Sequence of chain 1.FA:
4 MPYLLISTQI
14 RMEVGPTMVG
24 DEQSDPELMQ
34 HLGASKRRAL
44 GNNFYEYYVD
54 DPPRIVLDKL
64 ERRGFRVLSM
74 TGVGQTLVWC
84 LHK

Sequence of chain 1.L:
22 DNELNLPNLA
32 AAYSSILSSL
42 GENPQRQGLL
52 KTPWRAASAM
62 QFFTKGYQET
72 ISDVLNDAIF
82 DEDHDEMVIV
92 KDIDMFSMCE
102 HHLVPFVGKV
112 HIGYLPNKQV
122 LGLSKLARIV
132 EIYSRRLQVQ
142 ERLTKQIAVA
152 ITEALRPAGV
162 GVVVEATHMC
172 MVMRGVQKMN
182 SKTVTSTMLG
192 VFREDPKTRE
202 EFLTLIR

Sequence of chain 1.EA:
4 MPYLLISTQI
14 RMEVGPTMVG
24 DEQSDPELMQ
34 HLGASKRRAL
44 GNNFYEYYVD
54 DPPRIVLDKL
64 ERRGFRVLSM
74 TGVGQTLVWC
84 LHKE

Binding-site contacts:
Ligand atom CD2 contacts residue VAL76 of chain 1.FA at 3.5 Å (hydrophobic).
Ligand atom OXT contacts residue THR79 of chain 1.FA at 2.8 Å (h-bond).
Ligand atom OXT contacts residue GLN78 of chain 1.FA at 2.9 Å (h-bond).
Ligand atom O contacts residue GLU195 of chain 1.L at 3.8 Å.
Ligand atom C contacts residue THR79 of chain 1.FA at 3.6 Å.
Ligand atom N contacts residue GLU195 of chain 1.L at 2.9 Å (salt-bridge).
Ligand atom CE1 contacts residue MET15 of chain 1.EA at 3.7 Å (hydrophobic).
Ligand atom CB contacts residue GLN78 of chain 1.EA at 3.5 Å.
Ligand atom O contacts residue PRO197 of chain 1.L at 3.5 Å.
Ligand atom CE1 contacts residue ILE13 of chain 1.EA at 3.8 Å (hydrophobic).
Ligand atom O contacts residue GLN78 of chain 1.EA at 3.0 Å (h-bond).
Ligand atom CG contacts residue ILE13 of chain 1.EA at 3.3 Å (hydrophobic).
Ligand atom CE2 contacts residue GLN78 of chain 1.EA at 3.6 Å.
Ligand atom CZ contacts residue ILE13 of chain 1.EA at 3.9 Å (hydrophobic).
Ligand atom CE2 contacts residue ILE13 of chain 1.EA at 3.4 Å (hydrophobic).
Ligand atom CA contacts residue ILE13 of chain 1.EA at 3.6 Å (hydrophobic).
Ligand atom CD1 contacts residue ILE13 of chain 1.EA at 3.5 Å (hydrophobic).
Ligand atom CE1 contacts residue VAL76 of chain 1.FA at 3.9 Å (hydrophobic).
Ligand atom O contacts residue GLY77 of chain 1.FA at 3.9 Å.
Ligand atom CZ contacts residue MET15 of chain 1.EA at 3.7 Å (hydrophobic).
Ligand atom C contacts residue VAL76 of chain 1.FA at 3.9 Å (hydrophobic).
Ligand atom C contacts residue GLN78 of chain 1.FA at 3.7 Å.
Ligand atom CZ contacts residue ARG14 of chain 1.EA at 3.8 Å.
Ligand atom CE2 contacts residue LEU80 of chain 1.EA at 3.9 Å (hydrophobic).
Ligand atom CD2 contacts residue GLN78 of chain 1.EA at 3.5 Å.
Ligand atom OXT contacts residue GLY77 of chain 1.FA at 3.8 Å.
Ligand atom C contacts residue GLN78 of chain 1.EA at 3.8 Å.
Ligand atom CB contacts residue ILE13 of chain 1.EA at 3.9 Å (hydrophobic).
Ligand atom CD1 contacts residue VAL76 of chain 1.FA at 3.6 Å (hydrophobic).
Ligand atom CZ contacts residue LEU80 of chain 1.EA at 3.8 Å (hydrophobic).
Ligand atom OXT contacts residue VAL76 of chain 1.FA at 3.5 Å (h-bond).
Ligand atom N contacts residue ILE13 of chain 1.EA at 2.8 Å (h-bond).
Ligand atom CA contacts residue THR79 of chain 1.FA at 3.5 Å.
Ligand atom N contacts residue GLN78 of chain 1.EA at 2.9 Å (h-bond).
Ligand atom C contacts residue GLY77 of chain 1.FA at 3.9 Å.
Ligand atom CA contacts residue GLN78 of chain 1.EA at 3.6 Å.
Ligand atom CE2 contacts residue GLN12 of chain 1.EA at 3.9 Å.
Ligand atom CB contacts residue VAL76 of chain 1.FA at 3.4 Å (hydrophobic).
Ligand atom CG contacts residue VAL76 of chain 1.FA at 3.7 Å (hydrophobic).
Ligand atom CD2 contacts residue ILE13 of chain 1.EA at 3.5 Å (hydrophobic).

A protein and the small-molecule ligand that binds it are described below.
Small molecule (SMILES): N[C@@H](Cc1ccccc1)C(=O)O